Binding-site contacts:
Ligand atom O2D contacts residue ARG120 of chain 1.A at 3.1 Å.
Ligand atom C5U contacts residue SER162 of chain 1.A at 3.5 Å.
Ligand atom O4U contacts residue VAL122 of chain 1.A at 3.1 Å.
Ligand atom C5U contacts residue PRO121 of chain 1.A at 3.5 Å (hydrophobic).
Ligand atom O1E contacts residue ASN23 of chain 1.A at 3.2 Å (h-bond).
Ligand atom N3U contacts residue PRO121 of chain 1.A at 3.2 Å (h-bond).
Ligand atom O7 contacts residue ASN23 of chain 1.A at 3.2 Å.
Ligand atom C2U contacts residue ASP123 of chain 1.A at 3.5 Å.
Ligand atom O1A contacts residue GLY164 of chain 1.A at 3.4 Å (h-bond).
Ligand atom O2U contacts residue LYS160 of chain 1.A at 2.9 Å (salt-bridge).
Ligand atom C4U contacts residue PRO121 of chain 1.A at 3.1 Å (hydrophobic).
Ligand atom C5U contacts residue MOE1 of chain 1.B at 3.4 Å.
Ligand atom C7 contacts residue ASN23 of chain 1.A at 3.3 Å.
Ligand atom O1 contacts residue ARG120 of chain 1.A at 3.5 Å (salt-bridge).
Ligand atom C8 contacts residue ASN23 of chain 1.A at 3.5 Å.
Ligand atom O2B contacts residue ARG120 of chain 1.A at 3.2 Å (salt-bridge).
Ligand atom O4U contacts residue PRO121 of chain 1.A at 3.4 Å (h-bond).
Ligand atom O4 contacts residue ASP305 of chain 1.A at 2.5 Å (salt-bridge).
Ligand atom O3D contacts residue ILE327 of chain 1.A at 2.9 Å (h-bond).
Ligand atom N2 contacts residue ASN23 of chain 1.A at 3.4 Å (h-bond).
Ligand atom O1A contacts residue MOE1 of chain 1.B at 3.5 Å.
Ligand atom O1A contacts residue SER162 of chain 1.A at 2.6 Å (h-bond).
Ligand atom C3D contacts residue ILE327 of chain 1.A at 3.3 Å (hydrophobic).
Ligand atom O1E contacts residue LYS22 of chain 1.A at 3.0 Å (salt-bridge).
Ligand atom O4U contacts residue ASP123 of chain 1.A at 3.1 Å (salt-bridge).
Ligand atom O4U contacts residue LEU124 of chain 1.A at 2.6 Å (h-bond).
Ligand atom O3 contacts residue ASP305 of chain 1.A at 3.3 Å (salt-bridge).
Ligand atom C4U contacts residue ASP123 of chain 1.A at 3.3 Å.
Ligand atom N3U contacts residue ASP123 of chain 1.A at 2.6 Å (salt-bridge).
Ligand atom C4U contacts residue LEU124 of chain 1.A at 3.6 Å (hydrophobic).
Ligand atom C4 contacts residue ASP305 of chain 1.A at 3.5 Å.
Ligand atom O2A contacts residue VAL163 of chain 1.A at 3.0 Å (h-bond).
Ligand atom C6U contacts residue MOE1 of chain 1.B at 3.5 Å.
Ligand atom O1B contacts residue GLY164 of chain 1.A at 2.9 Å (h-bond).
Ligand atom O2B contacts residue MOE1 of chain 1.B at 3.1 Å.
Ligand atom O7 contacts residue TRP95 of chain 1.A at 3.3 Å.
Ligand atom O2A contacts residue SER162 of chain 1.A at 3.5 Å.
Ligand atom O3 contacts residue ASN23 of chain 1.A at 3.3 Å (h-bond).
Ligand atom O2D contacts residue ALA119 of chain 1.A at 3.1 Å (h-bond).
Ligand atom O1B contacts residue MOE1 of chain 1.B at 2.8 Å (h-bond).

Sequence of chain 1.A:
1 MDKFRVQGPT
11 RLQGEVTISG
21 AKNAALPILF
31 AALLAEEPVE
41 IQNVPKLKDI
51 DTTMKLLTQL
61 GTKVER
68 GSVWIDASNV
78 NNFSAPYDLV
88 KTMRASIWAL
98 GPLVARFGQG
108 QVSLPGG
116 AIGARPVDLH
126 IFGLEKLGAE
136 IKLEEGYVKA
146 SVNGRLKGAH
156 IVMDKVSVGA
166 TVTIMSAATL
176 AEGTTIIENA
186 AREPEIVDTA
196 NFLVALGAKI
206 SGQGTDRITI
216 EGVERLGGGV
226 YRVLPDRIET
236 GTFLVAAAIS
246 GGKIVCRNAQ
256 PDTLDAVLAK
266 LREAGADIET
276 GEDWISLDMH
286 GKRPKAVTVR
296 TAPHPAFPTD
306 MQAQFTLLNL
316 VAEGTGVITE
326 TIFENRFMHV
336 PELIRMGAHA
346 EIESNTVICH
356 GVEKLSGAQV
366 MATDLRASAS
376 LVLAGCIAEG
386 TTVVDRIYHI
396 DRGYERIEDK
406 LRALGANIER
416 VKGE

The protein below binds the small molecule below.
Small molecule (SMILES): C=C(O[C@H]1[C@@H](O)[C@@H](CO)O[C@H](O[P](=O)(O)O[P](=O)(O)OC[C@H]2O[C@@H](n3ccc(=O)[nH]c3=O)[C@H](O)[C@@H]2O)[C@@H]1NC(C)=O)C(=O)O